Binding-site contacts:
Ligand atom C4 contacts residue TRP201 of chain 4.A at 3.3 Å (hydrophobic).
Ligand atom O4' contacts residue TRP201 of chain 4.A at 4.5 Å.
Ligand atom OP1 contacts residue PRO423 of chain 4.A at 3.6 Å.
Ligand atom C2' contacts residue TRP201 of chain 4.A at 3.6 Å (hydrophobic).
Ligand atom N1 contacts residue TRP201 of chain 4.A at 4.0 Å.
Ligand atom N4 contacts residue ASP199 of chain 4.A at 4.0 Å.
Ligand atom C5' contacts residue TRP201 of chain 4.A at 3.5 Å (hydrophobic).
Ligand atom N4 contacts residue GLY198 of chain 4.A at 3.8 Å.
Ligand atom C2 contacts residue TRP201 of chain 4.A at 3.9 Å (hydrophobic).
Ligand atom C6 contacts residue TRP201 of chain 4.A at 3.5 Å (hydrophobic).
Ligand atom O2 contacts residue LYS682 of chain 4.A at 4.2 Å.
Ligand atom O5' contacts residue TRP201 of chain 4.A at 3.6 Å.
Ligand atom C2' contacts residue LYS682 of chain 4.A at 3.6 Å.
Ligand atom N3 contacts residue TRP201 of chain 4.A at 3.6 Å.
Ligand atom C3' contacts residue LYS682 of chain 4.A at 3.8 Å.
Ligand atom N4 contacts residue TRP201 of chain 4.A at 3.8 Å.
Ligand atom O3' contacts residue LYS682 of chain 4.A at 3.1 Å (salt-bridge).
Ligand atom C5 contacts residue TRP201 of chain 4.A at 3.4 Å (hydrophobic).
Ligand atom C1' contacts residue TRP201 of chain 4.A at 4.5 Å (hydrophobic).
Ligand atom O2 contacts residue LEU197 of chain 4.A at 4.0 Å.
Ligand atom O2 contacts residue TRP201 of chain 4.A at 4.3 Å.
Ligand atom C4' contacts residue TRP201 of chain 4.A at 4.3 Å (hydrophobic).
Ligand atom C3' contacts residue TRP201 of chain 4.A at 4.1 Å (hydrophobic).
Ligand atom C1' contacts residue LYS682 of chain 4.A at 4.5 Å.

Sequence of chain 4.A:
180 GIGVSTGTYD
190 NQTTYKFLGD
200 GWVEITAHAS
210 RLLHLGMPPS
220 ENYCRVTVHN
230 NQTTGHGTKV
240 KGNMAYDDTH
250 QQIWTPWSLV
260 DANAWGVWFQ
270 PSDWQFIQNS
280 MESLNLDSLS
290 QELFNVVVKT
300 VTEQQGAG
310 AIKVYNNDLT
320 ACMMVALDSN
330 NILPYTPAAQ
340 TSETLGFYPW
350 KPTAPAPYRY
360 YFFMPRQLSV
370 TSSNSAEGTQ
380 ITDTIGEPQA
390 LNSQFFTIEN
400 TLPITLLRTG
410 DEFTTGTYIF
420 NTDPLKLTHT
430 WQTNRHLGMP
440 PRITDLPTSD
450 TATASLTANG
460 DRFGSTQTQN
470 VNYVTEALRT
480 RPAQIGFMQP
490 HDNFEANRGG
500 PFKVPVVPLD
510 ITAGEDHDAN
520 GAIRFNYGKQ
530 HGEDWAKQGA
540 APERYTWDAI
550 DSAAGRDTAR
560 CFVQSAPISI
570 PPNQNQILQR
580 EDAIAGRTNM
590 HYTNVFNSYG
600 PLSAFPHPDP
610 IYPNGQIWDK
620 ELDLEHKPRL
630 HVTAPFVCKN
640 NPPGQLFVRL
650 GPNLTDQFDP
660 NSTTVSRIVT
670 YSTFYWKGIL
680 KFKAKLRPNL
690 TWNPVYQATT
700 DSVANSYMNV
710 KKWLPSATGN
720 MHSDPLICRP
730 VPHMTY

This protein binds this small molecule.
Small molecule (SMILES): Nc1ccn([C@H]2C[C@H](O)[C@@H](COP(=O)(O)O)O2)c(=O)n1